Binding-site contacts:
Ligand atom C1 contacts residue ASN311 of chain 1.A at 1.4 Å.
Ligand atom C8 contacts residue SER349 of chain 1.A at 4.0 Å.
Ligand atom O6 contacts residue NAG2 of chain 1.X at 3.1 Å.
Ligand atom C7 contacts residue ASN311 of chain 1.A at 3.4 Å.
Ligand atom N2 contacts residue GLU309 of chain 1.A at 3.8 Å.
Ligand atom C8 contacts residue ASN347 of chain 1.A at 3.3 Å.
Ligand atom N2 contacts residue ASN311 of chain 1.A at 2.7 Å (h-bond).
Ligand atom C4 contacts residue NAG2 of chain 1.X at 4.4 Å.
Ligand atom C6 contacts residue NAG2 of chain 1.X at 4.3 Å.
Ligand atom C7 contacts residue ASN347 of chain 1.A at 4.2 Å.
Ligand atom C2 contacts residue ASN311 of chain 1.A at 2.3 Å.
Ligand atom O5 contacts residue NAG2 of chain 1.X at 3.7 Å.
Ligand atom C4 contacts residue ASN311 of chain 1.A at 4.1 Å.
Ligand atom C5 contacts residue ASN311 of chain 1.A at 3.6 Å.
Ligand atom C8 contacts residue GLU309 of chain 1.A at 3.1 Å.
Ligand atom C5 contacts residue ARG455 of chain 1.A at 4.3 Å.
Ligand atom O5 contacts residue ASN311 of chain 1.A at 2.4 Å (h-bond).
Ligand atom O7 contacts residue ASN311 of chain 1.A at 3.7 Å.
Ligand atom O5 contacts residue ARG455 of chain 1.A at 3.1 Å (salt-bridge).
Ligand atom C8 contacts residue ASN311 of chain 1.A at 4.4 Å.
Ligand atom C6 contacts residue ARG455 of chain 1.A at 4.4 Å.
Ligand atom C5 contacts residue NAG2 of chain 1.X at 4.3 Å.
Ligand atom O7 contacts residue NAG1 of chain 1.X at 4.0 Å.
Ligand atom C1 contacts residue ARG455 of chain 1.A at 3.8 Å.
Ligand atom C8 contacts residue ILE348 of chain 1.A at 4.5 Å (hydrophobic).
Ligand atom O6 contacts residue ARG455 of chain 1.A at 4.2 Å.
Ligand atom C3 contacts residue ASN311 of chain 1.A at 3.6 Å.
Ligand atom C7 contacts residue GLU309 of chain 1.A at 4.4 Å.

Sequence of chain 1.A:
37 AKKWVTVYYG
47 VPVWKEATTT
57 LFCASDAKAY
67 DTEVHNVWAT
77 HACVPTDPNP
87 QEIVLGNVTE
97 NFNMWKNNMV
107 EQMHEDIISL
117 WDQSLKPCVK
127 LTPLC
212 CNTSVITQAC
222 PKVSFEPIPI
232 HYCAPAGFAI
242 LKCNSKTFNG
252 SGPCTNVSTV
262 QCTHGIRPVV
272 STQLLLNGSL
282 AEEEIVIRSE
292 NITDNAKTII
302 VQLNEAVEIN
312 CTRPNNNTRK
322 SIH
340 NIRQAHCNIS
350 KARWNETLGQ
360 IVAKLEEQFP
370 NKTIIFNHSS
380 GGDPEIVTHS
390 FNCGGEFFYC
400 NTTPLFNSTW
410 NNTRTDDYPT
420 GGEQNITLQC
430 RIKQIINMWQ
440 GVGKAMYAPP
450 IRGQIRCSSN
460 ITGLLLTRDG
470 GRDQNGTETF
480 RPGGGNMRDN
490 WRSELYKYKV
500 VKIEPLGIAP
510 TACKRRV

The protein below binds the small molecule below.
Small molecule (SMILES): CC(=O)N[C@H]1[C@H](O[C@H]2[C@H](O)[C@@H](NC(C)=O)CO[C@@H]2CO)O[C@H](CO)[C@@H](O)[C@@H]1O